Sequence of chain 2.A:
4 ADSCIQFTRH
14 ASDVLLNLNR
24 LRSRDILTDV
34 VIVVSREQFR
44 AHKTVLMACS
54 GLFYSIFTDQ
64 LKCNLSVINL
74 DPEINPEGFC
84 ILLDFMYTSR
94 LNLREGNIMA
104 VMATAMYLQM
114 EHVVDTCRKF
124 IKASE

Sequence of chain 1.A:
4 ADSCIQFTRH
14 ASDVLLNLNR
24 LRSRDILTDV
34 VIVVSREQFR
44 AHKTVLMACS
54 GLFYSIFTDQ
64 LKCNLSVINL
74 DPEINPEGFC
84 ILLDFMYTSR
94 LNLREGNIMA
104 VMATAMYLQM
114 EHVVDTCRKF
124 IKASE

Binding-site contacts:
Ligand atom N4 contacts residue MET50 of chain 2.A at 3.2 Å (h-bond).
Ligand atom C4 contacts residue GLN112 of chain 2.A at 3.5 Å.
Ligand atom N contacts residue ALA51 of chain 2.A at 3.1 Å (h-bond).
Ligand atom CL contacts residue ARG23 of chain 1.A at 3.5 Å.
Ligand atom C contacts residue ALA51 of chain 2.A at 3.3 Å (hydrophobic).
Ligand atom C15 contacts residue ASN20 of chain 1.A at 3.8 Å.
Ligand atom O contacts residue DMS1 of chain 2.L at 3.5 Å.
Ligand atom C21 contacts residue DMS1 of chain 2.L at 3.7 Å.
Ligand atom CL contacts residue TYR57 of chain 2.A at 3.7 Å.
Ligand atom C16 contacts residue ALA51 of chain 2.A at 3.4 Å (hydrophobic).
Ligand atom N3 contacts residue TYR57 of chain 2.A at 3.6 Å.
Ligand atom N4 contacts residue LEU24 of chain 1.A at 3.7 Å.
Ligand atom N contacts residue CYS52 of chain 2.A at 3.7 Å.
Ligand atom N2 contacts residue ASN20 of chain 1.A at 3.7 Å.
Ligand atom C7 contacts residue GLY54 of chain 2.A at 3.5 Å.
Ligand atom CL contacts residue LEU24 of chain 1.A at 3.7 Å.
Ligand atom N2 contacts residue TYR57 of chain 2.A at 3.7 Å.
Ligand atom C19 contacts residue ASP16 of chain 1.A at 3.2 Å.
Ligand atom C5 contacts residue GLN112 of chain 2.A at 3.2 Å.
Ligand atom C6 contacts residue GLY54 of chain 2.A at 3.7 Å.
Ligand atom N2 contacts residue MET50 of chain 2.A at 3.0 Å (h-bond).
Ligand atom O contacts residue GLN112 of chain 2.A at 3.6 Å (h-bond).
Ligand atom C15 contacts residue MET50 of chain 2.A at 3.5 Å (hydrophobic).
Ligand atom O contacts residue MET113 of chain 2.A at 3.7 Å.
Ligand atom C13 contacts residue TYR57 of chain 2.A at 3.5 Å (hydrophobic).
Ligand atom C2 contacts residue CYS52 of chain 2.A at 3.6 Å (hydrophobic).
Ligand atom N4 contacts residue ALA51 of chain 2.A at 3.5 Å (h-bond).
Ligand atom C10 contacts residue ASN20 of chain 1.A at 3.8 Å.
Ligand atom C14 contacts residue TYR57 of chain 2.A at 3.5 Å (hydrophobic).
Ligand atom C9 contacts residue MET50 of chain 2.A at 3.5 Å (hydrophobic).
Ligand atom N5 contacts residue ASP16 of chain 1.A at 3.7 Å.
Ligand atom C20 contacts residue ASP16 of chain 1.A at 3.3 Å.
Ligand atom N1 contacts residue GLN112 of chain 2.A at 3.4 Å (h-bond).
Ligand atom CL contacts residue ARG27 of chain 1.A at 3.6 Å.
Ligand atom C19 contacts residue HIS115 of chain 2.A at 3.5 Å.
Ligand atom C13 contacts residue ASN20 of chain 1.A at 3.6 Å.
Ligand atom O contacts residue GLU114 of chain 2.A at 3.0 Å (salt-bridge).
Ligand atom C14 contacts residue ASN20 of chain 1.A at 3.6 Å.
Ligand atom C15 contacts residue TYR57 of chain 2.A at 3.5 Å (hydrophobic).
Ligand atom C16 contacts residue ASN20 of chain 1.A at 3.6 Å.

The protein below binds the small molecule below.
Small molecule (SMILES): C[C@@H](Nc1cc(=O)n(C)c2ccc(Nc3ccnc(Cl)c3C#N)cc12)c1ncccn1